Binding-site contacts:
Ligand atom N2 contacts residue ASN322 of chain 1.I at 3.0 Å (h-bond).
Ligand atom C1 contacts residue ASN322 of chain 1.I at 1.4 Å.
Ligand atom O7 contacts residue ASN322 of chain 1.I at 3.5 Å (h-bond).
Ligand atom C6 contacts residue ARG427 of chain 1.I at 3.6 Å.
Ligand atom O6 contacts residue ASN322 of chain 1.I at 4.1 Å.
Ligand atom C3 contacts residue ASN322 of chain 1.I at 3.9 Å.
Ligand atom C7 contacts residue ASN322 of chain 1.I at 3.5 Å.
Ligand atom C1 contacts residue ARG427 of chain 1.I at 4.0 Å.
Ligand atom C5 contacts residue ASN322 of chain 1.I at 3.7 Å.
Ligand atom O5 contacts residue ARG427 of chain 1.I at 2.9 Å (salt-bridge).
Ligand atom C5 contacts residue ARG427 of chain 1.I at 3.9 Å.
Ligand atom C4 contacts residue ASN322 of chain 1.I at 4.2 Å.
Ligand atom O6 contacts residue ARG427 of chain 1.I at 3.0 Å (salt-bridge).
Ligand atom O5 contacts residue ASN322 of chain 1.I at 2.4 Å (h-bond).
Ligand atom C2 contacts residue ASN322 of chain 1.I at 2.6 Å.

Sequence of chain 1.I:
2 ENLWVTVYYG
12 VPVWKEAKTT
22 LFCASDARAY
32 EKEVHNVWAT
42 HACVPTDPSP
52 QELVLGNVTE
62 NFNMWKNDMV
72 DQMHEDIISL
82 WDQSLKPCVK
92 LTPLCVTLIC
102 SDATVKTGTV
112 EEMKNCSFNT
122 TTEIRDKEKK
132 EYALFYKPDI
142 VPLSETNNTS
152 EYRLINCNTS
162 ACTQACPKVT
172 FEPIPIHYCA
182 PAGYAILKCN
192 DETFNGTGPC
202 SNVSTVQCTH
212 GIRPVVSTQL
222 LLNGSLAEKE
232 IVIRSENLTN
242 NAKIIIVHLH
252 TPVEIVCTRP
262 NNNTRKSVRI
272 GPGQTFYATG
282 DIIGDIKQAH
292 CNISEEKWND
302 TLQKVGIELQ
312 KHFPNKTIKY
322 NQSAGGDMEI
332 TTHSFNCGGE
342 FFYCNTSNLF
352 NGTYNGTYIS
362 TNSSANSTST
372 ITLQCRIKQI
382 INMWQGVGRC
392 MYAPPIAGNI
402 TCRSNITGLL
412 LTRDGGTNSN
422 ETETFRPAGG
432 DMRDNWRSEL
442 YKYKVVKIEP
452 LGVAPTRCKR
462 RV

A protein and the small-molecule ligand that binds it are described below.
Small molecule (SMILES): CC(=O)N[C@H]1[C@H](O[C@H]2[C@H](O)[C@@H](NC(C)=O)CO[C@@H]2CO)O[C@H](CO)[C@@H](O)[C@@H]1O